Binding-site contacts:
Ligand atom C24 contacts residue MET267 of chain 1.A at 3.8 Å (hydrophobic).
Ligand atom C24 contacts residue GLN280 of chain 1.A at 3.7 Å.
Ligand atom C10 contacts residue LEU229 of chain 1.A at 3.7 Å (hydrophobic).
Ligand atom C25 contacts residue MET267 of chain 1.A at 3.6 Å (hydrophobic).
Ligand atom C21 contacts residue MET267 of chain 1.A at 3.5 Å (hydrophobic).
Ligand atom N2 contacts residue THR242 of chain 1.A at 3.6 Å.
Ligand atom N22 contacts residue MET267 of chain 1.A at 3.3 Å.
Ligand atom C20 contacts residue PHE283 of chain 1.A at 3.5 Å (hydrophobic).
Ligand atom C15 contacts residue PHE250 of chain 1.A at 3.8 Å (hydrophobic).
Ligand atom N12 contacts residue PHE250 of chain 1.A at 3.9 Å.
Ligand atom C8 contacts residue PHE283 of chain 1.A at 3.8 Å (hydrophobic).
Ligand atom C18 contacts residue LEU189 of chain 1.A at 3.7 Å (hydrophobic).
Ligand atom N23 contacts residue MET267 of chain 1.A at 3.6 Å.
Ligand atom N16 contacts residue PHE250 of chain 1.A at 3.9 Å.
Ligand atom N23 contacts residue GLY279 of chain 1.A at 3.8 Å.
Ligand atom N2 contacts residue SER231 of chain 1.A at 3.2 Å.
Ligand atom N9 contacts residue ILE246 of chain 1.A at 3.2 Å.
Ligand atom C5 contacts residue VAL232 of chain 1.A at 3.8 Å (hydrophobic).
Ligand atom C10 contacts residue ILE246 of chain 1.A at 3.2 Å (hydrophobic).
Ligand atom N12 contacts residue ILE246 of chain 1.A at 3.8 Å.
Ligand atom C11 contacts residue ILE246 of chain 1.A at 3.5 Å (hydrophobic).
Ligand atom N6 contacts residue THR239 of chain 1.A at 3.5 Å (h-bond).
Ligand atom C1 contacts residue THR239 of chain 1.A at 3.6 Å.
Ligand atom N6 contacts residue ALA243 of chain 1.A at 3.6 Å.
Ligand atom N12 contacts residue PHE283 of chain 1.A at 3.6 Å.
Ligand atom C8 contacts residue ILE246 of chain 1.A at 3.5 Å (hydrophobic).
Ligand atom C1 contacts residue THR242 of chain 1.A at 3.8 Å.
Ligand atom C5 contacts residue GLN280 of chain 1.A at 3.4 Å.
Ligand atom C13 contacts residue ILE246 of chain 1.A at 3.8 Å (hydrophobic).
Ligand atom C28 contacts residue MET267 of chain 1.A at 3.1 Å (hydrophobic).
Ligand atom N27 contacts residue PHE283 of chain 1.A at 3.8 Å.
Ligand atom C21 contacts residue PHE283 of chain 1.A at 3.6 Å (hydrophobic).
Ligand atom C25 contacts residue PHE283 of chain 1.A at 3.5 Å (hydrophobic).
Ligand atom C1 contacts residue ALA243 of chain 1.A at 3.6 Å (hydrophobic).
Ligand atom N16 contacts residue PHE283 of chain 1.A at 3.4 Å.
Ligand atom C13 contacts residue PHE283 of chain 1.A at 3.5 Å (hydrophobic).
Ligand atom O17 contacts residue GLN280 of chain 1.A at 3.0 Å (h-bond).
Ligand atom C1 contacts residue SER231 of chain 1.A at 3.8 Å.
Ligand atom C24 contacts residue TYR247 of chain 1.A at 3.5 Å (hydrophobic).
Ligand atom C15 contacts residue PHE283 of chain 1.A at 3.8 Å (hydrophobic).

Sequence of chain 1.A:
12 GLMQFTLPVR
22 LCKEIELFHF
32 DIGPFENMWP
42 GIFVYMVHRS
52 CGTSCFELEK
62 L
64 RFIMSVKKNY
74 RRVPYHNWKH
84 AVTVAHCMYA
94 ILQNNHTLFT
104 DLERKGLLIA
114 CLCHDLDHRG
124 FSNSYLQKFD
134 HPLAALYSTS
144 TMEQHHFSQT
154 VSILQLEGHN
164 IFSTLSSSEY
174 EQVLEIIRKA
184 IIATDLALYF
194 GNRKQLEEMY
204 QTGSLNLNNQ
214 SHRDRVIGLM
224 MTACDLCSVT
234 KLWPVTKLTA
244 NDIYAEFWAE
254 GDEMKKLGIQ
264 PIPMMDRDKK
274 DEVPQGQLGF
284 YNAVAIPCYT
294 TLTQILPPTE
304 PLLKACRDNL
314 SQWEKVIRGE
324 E

The small molecule below binds the protein below.
Small molecule (SMILES): CNC(=O)c1c(NC(=O)c2nc(C3CC3)cnc2Nc2cncnc2)cnn1C